The small molecule below binds the protein below.
Small molecule (SMILES): O=C(O)[C@H]1O[C@H](O[P](=O)(O)O[P](=O)(O)OC[C@H]2O[C@@H](n3ccc(=O)[nH]c3=O)[C@H](O)[C@@H]2O)[C@H](O)[C@@H](O)[C@@H]1O

Sequence of chain 1.B:
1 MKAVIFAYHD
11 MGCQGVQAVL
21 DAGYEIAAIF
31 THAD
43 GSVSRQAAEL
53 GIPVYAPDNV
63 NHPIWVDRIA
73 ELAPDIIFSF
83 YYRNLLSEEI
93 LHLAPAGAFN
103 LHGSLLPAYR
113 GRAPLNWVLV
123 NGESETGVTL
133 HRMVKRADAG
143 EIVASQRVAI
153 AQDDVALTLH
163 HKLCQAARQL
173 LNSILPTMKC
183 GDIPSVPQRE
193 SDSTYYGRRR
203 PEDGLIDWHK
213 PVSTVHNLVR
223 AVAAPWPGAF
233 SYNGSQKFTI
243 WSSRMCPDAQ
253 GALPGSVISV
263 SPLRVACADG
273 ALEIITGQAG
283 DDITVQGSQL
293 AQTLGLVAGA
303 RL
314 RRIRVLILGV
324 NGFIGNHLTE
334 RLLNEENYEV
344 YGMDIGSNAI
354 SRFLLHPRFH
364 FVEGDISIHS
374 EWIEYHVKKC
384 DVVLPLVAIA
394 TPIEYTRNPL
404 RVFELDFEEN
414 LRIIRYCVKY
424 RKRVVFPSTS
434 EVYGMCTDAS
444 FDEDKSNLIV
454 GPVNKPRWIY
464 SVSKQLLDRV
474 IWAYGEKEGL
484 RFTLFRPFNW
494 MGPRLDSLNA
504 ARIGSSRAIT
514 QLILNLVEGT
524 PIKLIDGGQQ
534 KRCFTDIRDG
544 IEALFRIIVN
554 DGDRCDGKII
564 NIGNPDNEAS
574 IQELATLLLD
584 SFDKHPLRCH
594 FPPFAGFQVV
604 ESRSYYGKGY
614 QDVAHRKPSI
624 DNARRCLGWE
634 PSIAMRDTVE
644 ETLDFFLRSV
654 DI

Binding-site contacts:
Ligand atom O2 contacts residue LYS526 of chain 1.B at 3.5 Å (salt-bridge).
Ligand atom O'P contacts residue ASN492 of chain 1.B at 3.1 Å (h-bond).
Ligand atom C3D contacts residue TYR609 of chain 1.B at 3.3 Å (hydrophobic).
Ligand atom C2D contacts residue TYR609 of chain 1.B at 3.4 Å (hydrophobic).
Ligand atom C5' contacts residue ARG619 of chain 1.B at 3.6 Å.
Ligand atom O1B contacts residue ARG535 of chain 1.B at 3.3 Å (salt-bridge).
Ligand atom O1A contacts residue ARG510 of chain 1.B at 3.3 Å.
Ligand atom O4' contacts residue THR432 of chain 1.B at 2.8 Å (h-bond).
Ligand atom O2' contacts residue TYR398 of chain 1.B at 3.0 Å (h-bond).
Ligand atom O3' contacts residue ALA393 of chain 1.B at 3.1 Å.
Ligand atom O2D contacts residue GLN533 of chain 1.B at 2.9 Å (h-bond).
Ligand atom C5' contacts residue SER433 of chain 1.B at 3.4 Å.
Ligand atom O4D contacts residue ILE574 of chain 1.B at 3.3 Å.
Ligand atom O3D contacts residue ASP615 of chain 1.B at 3.1 Å (salt-bridge).
Ligand atom O2 contacts residue ILE528 of chain 1.B at 2.8 Å (h-bond).
Ligand atom O1B contacts residue ARG619 of chain 1.B at 3.4 Å (salt-bridge).
Ligand atom C6' contacts residue SER433 of chain 1.B at 3.0 Å.
Ligand atom C6' contacts residue ASN492 of chain 1.B at 3.2 Å.
Ligand atom O2A contacts residue ALA511 of chain 1.B at 3.5 Å.
Ligand atom O4 contacts residue GLN514 of chain 1.B at 3.1 Å.
Ligand atom O1B contacts residue ASN492 of chain 1.B at 3.1 Å (h-bond).
Ligand atom O2' contacts residue GLU434 of chain 1.B at 2.5 Å (salt-bridge).
Ligand atom O2B contacts residue ARG460 of chain 1.B at 3.1 Å (salt-bridge).
Ligand atom N3 contacts residue LYS526 of chain 1.B at 2.9 Å (salt-bridge).
Ligand atom C6 contacts residue TYR609 of chain 1.B at 3.3 Å (hydrophobic).
Ligand atom O3A contacts residue PRO395 of chain 1.B at 3.2 Å.
Ligand atom C1D contacts residue ILE574 of chain 1.B at 3.4 Å (hydrophobic).
Ligand atom O3D contacts residue TYR613 of chain 1.B at 3.1 Å (h-bond).
Ligand atom O3' contacts residue TYR463 of chain 1.B at 3.5 Å (h-bond).
Ligand atom O2D contacts residue ASP615 of chain 1.B at 3.2 Å (salt-bridge).
Ligand atom O'Q contacts residue ASN492 of chain 1.B at 3.0 Å (h-bond).
Ligand atom O3' contacts residue TYR398 of chain 1.B at 3.5 Å (h-bond).
Ligand atom O'Q contacts residue ARG619 of chain 1.B at 3.0 Å (salt-bridge).
Ligand atom O1A contacts residue ALA511 of chain 1.B at 2.8 Å (h-bond).
Ligand atom N3 contacts residue ILE528 of chain 1.B at 3.3 Å.
Ligand atom O2 contacts residue ILE574 of chain 1.B at 3.2 Å.
Ligand atom O5' contacts residue ASN492 of chain 1.B at 3.5 Å (h-bond).
Ligand atom O5' contacts residue ARG619 of chain 1.B at 3.2 Å (salt-bridge).
Ligand atom O'Q contacts residue SER433 of chain 1.B at 2.2 Å (h-bond).
Ligand atom O5D contacts residue ALA511 of chain 1.B at 3.4 Å.